Sequence of chain 1.H:
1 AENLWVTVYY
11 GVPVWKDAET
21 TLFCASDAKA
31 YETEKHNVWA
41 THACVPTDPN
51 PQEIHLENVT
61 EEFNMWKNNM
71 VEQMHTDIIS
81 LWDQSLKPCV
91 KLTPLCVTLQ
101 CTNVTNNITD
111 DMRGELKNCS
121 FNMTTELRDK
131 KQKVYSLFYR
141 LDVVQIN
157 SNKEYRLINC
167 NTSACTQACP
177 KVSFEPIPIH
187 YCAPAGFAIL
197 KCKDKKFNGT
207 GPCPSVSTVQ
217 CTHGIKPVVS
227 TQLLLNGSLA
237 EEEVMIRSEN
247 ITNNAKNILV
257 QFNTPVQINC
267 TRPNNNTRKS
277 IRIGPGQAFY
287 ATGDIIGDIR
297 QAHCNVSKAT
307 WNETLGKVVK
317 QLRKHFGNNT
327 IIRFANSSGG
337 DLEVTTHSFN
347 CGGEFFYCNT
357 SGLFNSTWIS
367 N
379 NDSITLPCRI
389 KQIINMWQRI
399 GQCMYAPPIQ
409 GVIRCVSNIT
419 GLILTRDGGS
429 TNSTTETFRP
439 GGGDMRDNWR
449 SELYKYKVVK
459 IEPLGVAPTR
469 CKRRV

Binding-site contacts:
Ligand atom C2 contacts residue ASN122 of chain 1.H at 2.4 Å.
Ligand atom C3 contacts residue ASN122 of chain 1.H at 3.8 Å.
Ligand atom C5 contacts residue ASN122 of chain 1.H at 3.7 Å.
Ligand atom N2 contacts residue ASN122 of chain 1.H at 2.8 Å (h-bond).
Ligand atom C8 contacts residue GLN100 of chain 1.H at 4.0 Å.
Ligand atom C8 contacts residue ASN122 of chain 1.H at 4.4 Å.
Ligand atom C8 contacts residue SER120 of chain 1.H at 3.4 Å.
Ligand atom C1 contacts residue ASN122 of chain 1.H at 1.4 Å.
Ligand atom C7 contacts residue ASN122 of chain 1.H at 3.5 Å.
Ligand atom O7 contacts residue LYS133 of chain 1.H at 3.5 Å.
Ligand atom O7 contacts residue ASN122 of chain 1.H at 3.6 Å.
Ligand atom C8 contacts residue PHE121 of chain 1.H at 3.7 Å (hydrophobic).
Ligand atom O5 contacts residue ASN122 of chain 1.H at 2.4 Å (h-bond).
Ligand atom C7 contacts residue PHE121 of chain 1.H at 4.5 Å (hydrophobic).
Ligand atom C4 contacts residue ASN122 of chain 1.H at 4.2 Å.
Ligand atom C7 contacts residue LYS133 of chain 1.H at 4.5 Å.

This protein binds this small molecule.
Small molecule (SMILES): CC(=O)N[C@H]1[C@H](O[C@H]2[C@H](O)[C@@H](NC(C)=O)CO[C@@H]2CO)O[C@H](CO)[C@@H](O)[C@@H]1O